Sequence of chain 1.B:
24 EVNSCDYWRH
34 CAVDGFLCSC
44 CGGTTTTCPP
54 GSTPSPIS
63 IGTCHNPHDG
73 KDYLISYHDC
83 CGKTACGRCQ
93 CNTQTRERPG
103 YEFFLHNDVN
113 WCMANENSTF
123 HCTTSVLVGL

Sequence of chain 1.C:
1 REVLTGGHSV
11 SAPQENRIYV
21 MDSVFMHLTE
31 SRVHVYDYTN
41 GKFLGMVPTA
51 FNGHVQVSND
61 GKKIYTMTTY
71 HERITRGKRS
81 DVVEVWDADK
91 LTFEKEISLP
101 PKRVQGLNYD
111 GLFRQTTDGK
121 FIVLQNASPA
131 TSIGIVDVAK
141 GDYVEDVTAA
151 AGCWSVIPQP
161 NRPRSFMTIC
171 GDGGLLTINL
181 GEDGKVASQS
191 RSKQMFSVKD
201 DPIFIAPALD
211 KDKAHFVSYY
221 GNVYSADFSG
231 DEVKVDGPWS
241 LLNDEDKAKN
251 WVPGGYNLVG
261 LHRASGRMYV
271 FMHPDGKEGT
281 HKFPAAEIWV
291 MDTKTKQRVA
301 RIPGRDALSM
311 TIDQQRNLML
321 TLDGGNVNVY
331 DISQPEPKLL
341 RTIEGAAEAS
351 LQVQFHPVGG

A protein and the small-molecule ligand that binds it are described below.
Small molecule (SMILES): N[C@@H](O)Cc1c[nH]c2ccccc12

Binding-site contacts:
Ligand atom CD2 contacts residue VAL111 of chain 1.B at 4.0 Å (hydrophobic).
Ligand atom CH2 contacts residue ASN52 of chain 1.C at 4.0 Å.
Ligand atom N contacts residue ASP37 of chain 1.B at 3.0 Å (salt-bridge).
Ligand atom CE3 contacts residue PHE122 of chain 1.B at 3.8 Å (hydrophobic).
Ligand atom CE2 contacts residue PHE25 of chain 1.C at 3.9 Å (hydrophobic).
Ligand atom CE3 contacts residue PHE25 of chain 1.C at 4.0 Å (hydrophobic).
Ligand atom NE1 contacts residue ASP37 of chain 1.B at 3.8 Å.
Ligand atom CB contacts residue PHE122 of chain 1.B at 3.8 Å (hydrophobic).
Ligand atom CH2 contacts residue ASN112 of chain 1.B at 3.8 Å.
Ligand atom CA contacts residue ASP37 of chain 1.B at 3.4 Å.
Ligand atom O1 contacts residue VAL111 of chain 1.B at 3.2 Å (h-bond).
Ligand atom CB contacts residue ASP37 of chain 1.B at 3.0 Å.
Ligand atom CD2 contacts residue PHE25 of chain 1.C at 3.8 Å (hydrophobic).
Ligand atom CD1 contacts residue VAL111 of chain 1.B at 3.7 Å (hydrophobic).
Ligand atom N contacts residue THR125 of chain 1.B at 3.5 Å (h-bond).
Ligand atom O1 contacts residue ASP81 of chain 1.B at 2.4 Å (salt-bridge).
Ligand atom CA contacts residue VAL111 of chain 1.B at 3.3 Å (hydrophobic).
Ligand atom CH2 contacts residue LEU28 of chain 1.C at 3.6 Å (hydrophobic).
Ligand atom NE1 contacts residue VAL111 of chain 1.B at 4.0 Å.
Ligand atom O1 contacts residue TRQ62 of chain 1.B at 3.0 Å.
Ligand atom CZ3 contacts residue LEU28 of chain 1.C at 3.5 Å (hydrophobic).
Ligand atom CE2 contacts residue VAL111 of chain 1.B at 4.0 Å (hydrophobic).
Ligand atom CD1 contacts residue ASN109 of chain 1.B at 3.5 Å.
Ligand atom CE3 contacts residue ASN112 of chain 1.B at 3.5 Å.
Ligand atom N contacts residue ASP81 of chain 1.B at 3.2 Å (salt-bridge).
Ligand atom CA contacts residue TRQ62 of chain 1.B at 2.5 Å.
Ligand atom CB contacts residue TRQ62 of chain 1.B at 3.8 Å.
Ligand atom N contacts residue TRQ62 of chain 1.B at 1.5 Å.
Ligand atom CG contacts residue ASP37 of chain 1.B at 4.0 Å.
Ligand atom CG contacts residue VAL111 of chain 1.B at 3.7 Å (hydrophobic).
Ligand atom O1 contacts residue PHE122 of chain 1.B at 3.9 Å.
Ligand atom NE1 contacts residue LEU107 of chain 1.C at 3.7 Å.
Ligand atom CZ3 contacts residue ASN112 of chain 1.B at 3.3 Å.
Ligand atom O1 contacts residue ASN112 of chain 1.B at 3.3 Å.
Ligand atom CA contacts residue ASP81 of chain 1.B at 3.5 Å.
Ligand atom O1 contacts residue TRP113 of chain 1.B at 3.0 Å (h-bond).
Ligand atom CD2 contacts residue ASN112 of chain 1.B at 3.9 Å.
Ligand atom CZ2 contacts residue GLY106 of chain 1.C at 3.5 Å.
Ligand atom CD1 contacts residue ASP37 of chain 1.B at 3.2 Å.
Ligand atom NE1 contacts residue ASP110 of chain 1.B at 3.7 Å.